Sequence of chain 1.C:
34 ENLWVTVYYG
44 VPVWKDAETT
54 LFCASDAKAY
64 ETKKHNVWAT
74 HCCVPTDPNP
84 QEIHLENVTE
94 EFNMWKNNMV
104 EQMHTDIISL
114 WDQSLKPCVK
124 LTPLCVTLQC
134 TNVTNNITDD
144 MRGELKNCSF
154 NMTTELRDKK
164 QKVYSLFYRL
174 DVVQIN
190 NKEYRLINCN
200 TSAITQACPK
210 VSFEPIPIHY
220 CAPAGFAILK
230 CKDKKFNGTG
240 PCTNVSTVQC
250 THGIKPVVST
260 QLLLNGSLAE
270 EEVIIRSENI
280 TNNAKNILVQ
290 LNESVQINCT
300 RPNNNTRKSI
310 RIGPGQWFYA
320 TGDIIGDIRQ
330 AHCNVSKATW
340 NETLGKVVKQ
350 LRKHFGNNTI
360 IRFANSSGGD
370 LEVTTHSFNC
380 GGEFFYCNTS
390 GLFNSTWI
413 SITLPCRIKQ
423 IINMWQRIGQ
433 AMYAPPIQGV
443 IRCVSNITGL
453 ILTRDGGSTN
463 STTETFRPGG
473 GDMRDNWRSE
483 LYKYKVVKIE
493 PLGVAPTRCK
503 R

Sequence of chain 1.E:
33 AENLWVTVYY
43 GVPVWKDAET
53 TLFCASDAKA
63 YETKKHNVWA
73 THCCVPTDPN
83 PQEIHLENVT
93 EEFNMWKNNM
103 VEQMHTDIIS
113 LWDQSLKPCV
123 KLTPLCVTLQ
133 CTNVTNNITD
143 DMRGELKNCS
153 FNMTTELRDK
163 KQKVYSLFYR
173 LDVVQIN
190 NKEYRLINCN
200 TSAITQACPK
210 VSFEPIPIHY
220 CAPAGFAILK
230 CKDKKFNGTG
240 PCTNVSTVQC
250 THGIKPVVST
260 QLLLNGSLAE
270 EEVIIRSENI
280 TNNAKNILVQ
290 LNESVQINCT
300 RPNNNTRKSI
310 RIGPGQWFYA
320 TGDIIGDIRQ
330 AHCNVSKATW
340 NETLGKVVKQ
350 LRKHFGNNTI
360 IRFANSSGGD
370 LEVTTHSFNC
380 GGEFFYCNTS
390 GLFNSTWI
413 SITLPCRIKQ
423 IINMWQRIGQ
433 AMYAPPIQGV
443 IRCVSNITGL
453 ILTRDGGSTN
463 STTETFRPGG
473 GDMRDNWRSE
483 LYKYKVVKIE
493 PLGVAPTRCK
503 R

This protein binds this small molecule.
Small molecule (SMILES): CC(=O)N[C@H]1[C@H](O[C@H]2[C@H](O)[C@@H](NC(C)=O)CO[C@@H]2CO)O[C@H](CO)[C@@H](O)[C@@H]1O

Binding-site contacts:
Ligand atom N2 contacts residue THR200 of chain 1.E at 4.1 Å.
Ligand atom C8 contacts residue THR200 of chain 1.E at 4.4 Å.
Ligand atom C3 contacts residue ASN199 of chain 1.E at 3.9 Å.
Ligand atom C1 contacts residue ARG194 of chain 1.E at 4.1 Å.
Ligand atom C7 contacts residue THR200 of chain 1.E at 4.5 Å.
Ligand atom C8 contacts residue ILE196 of chain 1.E at 3.8 Å (hydrophobic).
Ligand atom N2 contacts residue ASN199 of chain 1.E at 2.9 Å (h-bond).
Ligand atom C6 contacts residue VAL176 of chain 1.E at 4.0 Å (hydrophobic).
Ligand atom C6 contacts residue ILE196 of chain 1.E at 4.3 Å (hydrophobic).
Ligand atom O6 contacts residue ARG194 of chain 1.E at 3.4 Å (salt-bridge).
Ligand atom C4 contacts residue ASN199 of chain 1.E at 4.3 Å.
Ligand atom C8 contacts residue ARG310 of chain 1.C at 3.4 Å.
Ligand atom O7 contacts residue ARG310 of chain 1.C at 3.8 Å.
Ligand atom O7 contacts residue ASN199 of chain 1.E at 3.1 Å (h-bond).
Ligand atom C5 contacts residue ARG194 of chain 1.E at 4.0 Å.
Ligand atom C1 contacts residue THR200 of chain 1.E at 4.3 Å.
Ligand atom C8 contacts residue ASN199 of chain 1.E at 4.3 Å.
Ligand atom O5 contacts residue ARG194 of chain 1.E at 3.0 Å (salt-bridge).
Ligand atom C7 contacts residue ARG310 of chain 1.C at 4.0 Å.
Ligand atom C1 contacts residue ASN199 of chain 1.E at 1.5 Å.
Ligand atom O5 contacts residue ASN199 of chain 1.E at 2.5 Å (h-bond).
Ligand atom O6 contacts residue VAL176 of chain 1.E at 4.0 Å.
Ligand atom C7 contacts residue ASN199 of chain 1.E at 3.2 Å.
Ligand atom C6 contacts residue ARG194 of chain 1.E at 3.6 Å.
Ligand atom C5 contacts residue ASN199 of chain 1.E at 3.8 Å.
Ligand atom C2 contacts residue ASN199 of chain 1.E at 2.5 Å.